Sequence of chain 1.C:
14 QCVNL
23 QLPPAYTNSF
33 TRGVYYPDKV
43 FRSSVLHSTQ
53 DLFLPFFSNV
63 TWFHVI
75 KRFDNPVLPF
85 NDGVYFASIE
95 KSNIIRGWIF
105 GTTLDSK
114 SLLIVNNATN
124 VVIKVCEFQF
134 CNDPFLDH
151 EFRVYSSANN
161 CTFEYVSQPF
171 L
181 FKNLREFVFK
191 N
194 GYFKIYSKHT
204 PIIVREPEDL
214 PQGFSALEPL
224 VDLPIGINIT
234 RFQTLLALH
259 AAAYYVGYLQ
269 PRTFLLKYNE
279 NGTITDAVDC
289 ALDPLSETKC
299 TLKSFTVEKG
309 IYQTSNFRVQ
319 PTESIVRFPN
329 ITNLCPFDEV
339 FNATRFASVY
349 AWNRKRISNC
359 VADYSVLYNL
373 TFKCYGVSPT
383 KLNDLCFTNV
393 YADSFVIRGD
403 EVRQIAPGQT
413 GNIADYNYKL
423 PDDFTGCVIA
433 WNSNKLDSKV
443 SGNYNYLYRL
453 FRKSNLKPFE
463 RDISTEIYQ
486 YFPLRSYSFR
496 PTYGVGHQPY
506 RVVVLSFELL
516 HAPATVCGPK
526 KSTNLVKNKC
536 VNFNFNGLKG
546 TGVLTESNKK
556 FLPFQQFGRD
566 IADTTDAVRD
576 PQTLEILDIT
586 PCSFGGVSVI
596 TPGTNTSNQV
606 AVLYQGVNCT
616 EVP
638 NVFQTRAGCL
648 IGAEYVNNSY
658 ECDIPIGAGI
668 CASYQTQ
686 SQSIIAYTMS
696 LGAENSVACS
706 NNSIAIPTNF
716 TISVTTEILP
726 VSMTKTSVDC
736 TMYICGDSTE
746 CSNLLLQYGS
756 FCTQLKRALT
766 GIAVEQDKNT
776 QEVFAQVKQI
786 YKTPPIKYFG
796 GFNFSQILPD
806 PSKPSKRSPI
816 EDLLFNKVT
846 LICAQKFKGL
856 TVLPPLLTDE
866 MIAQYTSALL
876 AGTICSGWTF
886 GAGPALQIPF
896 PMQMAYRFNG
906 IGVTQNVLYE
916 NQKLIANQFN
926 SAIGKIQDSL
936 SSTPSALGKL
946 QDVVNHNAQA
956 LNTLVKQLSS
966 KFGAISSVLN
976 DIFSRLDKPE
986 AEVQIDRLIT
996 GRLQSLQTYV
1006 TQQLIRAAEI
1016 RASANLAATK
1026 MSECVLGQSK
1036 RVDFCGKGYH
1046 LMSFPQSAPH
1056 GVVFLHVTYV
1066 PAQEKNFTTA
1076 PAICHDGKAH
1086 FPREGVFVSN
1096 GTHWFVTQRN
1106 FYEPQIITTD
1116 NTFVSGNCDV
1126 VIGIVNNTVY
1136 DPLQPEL

A small-molecule ligand and the protein it binds are described below.
Small molecule (SMILES): CC(=O)N[C@@H]1[C@@H](O)[C@H](O)[C@@H](CO)O[C@H]1O

Binding-site contacts:
Ligand atom N2 contacts residue ASN714 of chain 1.C at 2.9 Å (h-bond).
Ligand atom C5 contacts residue ASN714 of chain 1.C at 3.7 Å.
Ligand atom C4 contacts residue ASN714 of chain 1.C at 4.3 Å.
Ligand atom C8 contacts residue THR713 of chain 1.C at 4.5 Å.
Ligand atom C1 contacts residue ASN714 of chain 1.C at 1.5 Å.
Ligand atom O7 contacts residue ASN714 of chain 1.C at 3.2 Å (h-bond).
Ligand atom O6 contacts residue GLN923 of chain 1.C at 3.7 Å.
Ligand atom O5 contacts residue GLN1068 of chain 1.C at 4.0 Å.
Ligand atom C8 contacts residue ASN714 of chain 1.C at 4.4 Å.
Ligand atom C5 contacts residue LEU919 of chain 1.C at 4.3 Å (hydrophobic).
Ligand atom C3 contacts residue ASN714 of chain 1.C at 3.8 Å.
Ligand atom C7 contacts residue ASN714 of chain 1.C at 3.3 Å.
Ligand atom O4 contacts residue LEU919 of chain 1.C at 4.4 Å.
Ligand atom C2 contacts residue ASN714 of chain 1.C at 2.5 Å.
Ligand atom O7 contacts residue GLN1068 of chain 1.C at 3.8 Å.
Ligand atom C1 contacts residue GLN1068 of chain 1.C at 4.2 Å.
Ligand atom O5 contacts residue ASN714 of chain 1.C at 2.4 Å (h-bond).